Binding-site contacts:
Ligand atom C11 contacts residue PHE75 of chain 1.D at 3.3 Å (hydrophobic).
Ligand atom O1B contacts residue SER274 of chain 1.C at 2.9 Å (h-bond).
Ligand atom C5 contacts residue ASN272 of chain 1.C at 4.1 Å.
Ligand atom O1A contacts residue ASN272 of chain 1.C at 3.6 Å (h-bond).
Ligand atom C10 contacts residue PHE75 of chain 1.D at 4.1 Å (hydrophobic).
Ligand atom C10 contacts residue GLN278 of chain 1.C at 4.0 Å.
Ligand atom C1 contacts residue LYS68 of chain 1.C at 3.6 Å.
Ligand atom O9 contacts residue GLN278 of chain 1.C at 3.9 Å.
Ligand atom N5 contacts residue ASN272 of chain 1.C at 3.2 Å (h-bond).
Ligand atom O9 contacts residue LEU67 of chain 1.C at 3.4 Å.
Ligand atom C11 contacts residue ASN272 of chain 1.C at 3.6 Å.
Ligand atom C11 contacts residue PHE270 of chain 1.C at 3.8 Å (hydrophobic).
Ligand atom C10 contacts residue ASN272 of chain 1.C at 3.9 Å.
Ligand atom C11 contacts residue GLN278 of chain 1.C at 3.5 Å.
Ligand atom C7 contacts residue GLN278 of chain 1.C at 3.8 Å.
Ligand atom O1A contacts residue THR276 of chain 1.C at 2.3 Å (h-bond).
Ligand atom O7 contacts residue LEU62 of chain 1.C at 4.0 Å.
Ligand atom C9 contacts residue GLN278 of chain 1.C at 3.1 Å.
Ligand atom N5 contacts residue GLN278 of chain 1.C at 3.7 Å.
Ligand atom C11 contacts residue HIS138 of chain 1.B at 3.1 Å.
Ligand atom C11 contacts residue SER274 of chain 1.C at 4.1 Å.
Ligand atom O1B contacts residue THR276 of chain 1.C at 3.5 Å (h-bond).
Ligand atom O1A contacts residue LYS68 of chain 1.C at 2.8 Å.
Ligand atom C11 contacts residue THR276 of chain 1.C at 3.3 Å.
Ligand atom O8 contacts residue GLN278 of chain 1.C at 3.4 Å (h-bond).
Ligand atom C9 contacts residue LEU67 of chain 1.C at 4.1 Å (hydrophobic).
Ligand atom C8 contacts residue GLN278 of chain 1.C at 3.6 Å.
Ligand atom C6 contacts residue ASN272 of chain 1.C at 3.7 Å.
Ligand atom O8 contacts residue THR276 of chain 1.C at 3.6 Å.
Ligand atom C1 contacts residue SER274 of chain 1.C at 4.1 Å.
Ligand atom O9 contacts residue LYS68 of chain 1.C at 2.9 Å (salt-bridge).
Ligand atom C6 contacts residue LYS68 of chain 1.C at 4.2 Å.
Ligand atom C11 contacts residue PHE65 of chain 1.C at 3.4 Å (hydrophobic).
Ligand atom C1 contacts residue THR276 of chain 1.C at 3.2 Å.
Ligand atom C1 contacts residue ASN272 of chain 1.C at 4.1 Å.
Ligand atom O10 contacts residue PHE75 of chain 1.D at 3.8 Å.
Ligand atom O8 contacts residue LYS68 of chain 1.C at 3.4 Å.
Ligand atom O8 contacts residue ASN272 of chain 1.C at 3.4 Å (h-bond).
Ligand atom O1B contacts residue LYS68 of chain 1.C at 3.9 Å.
Ligand atom C9 contacts residue LYS68 of chain 1.C at 3.8 Å.

Sequence of chain 1.C:
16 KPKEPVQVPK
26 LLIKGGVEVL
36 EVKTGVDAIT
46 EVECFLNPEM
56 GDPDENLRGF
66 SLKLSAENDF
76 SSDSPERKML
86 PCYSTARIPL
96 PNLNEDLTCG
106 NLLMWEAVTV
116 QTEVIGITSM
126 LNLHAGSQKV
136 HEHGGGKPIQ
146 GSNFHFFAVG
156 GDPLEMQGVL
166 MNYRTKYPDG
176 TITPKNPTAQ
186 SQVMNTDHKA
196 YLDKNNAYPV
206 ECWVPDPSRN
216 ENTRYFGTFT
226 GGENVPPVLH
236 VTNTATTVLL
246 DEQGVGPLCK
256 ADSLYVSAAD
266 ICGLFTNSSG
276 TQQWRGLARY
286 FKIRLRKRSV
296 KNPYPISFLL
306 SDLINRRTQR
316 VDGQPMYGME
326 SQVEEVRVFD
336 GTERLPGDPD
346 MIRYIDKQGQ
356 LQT

Sequence of chain 1.D:
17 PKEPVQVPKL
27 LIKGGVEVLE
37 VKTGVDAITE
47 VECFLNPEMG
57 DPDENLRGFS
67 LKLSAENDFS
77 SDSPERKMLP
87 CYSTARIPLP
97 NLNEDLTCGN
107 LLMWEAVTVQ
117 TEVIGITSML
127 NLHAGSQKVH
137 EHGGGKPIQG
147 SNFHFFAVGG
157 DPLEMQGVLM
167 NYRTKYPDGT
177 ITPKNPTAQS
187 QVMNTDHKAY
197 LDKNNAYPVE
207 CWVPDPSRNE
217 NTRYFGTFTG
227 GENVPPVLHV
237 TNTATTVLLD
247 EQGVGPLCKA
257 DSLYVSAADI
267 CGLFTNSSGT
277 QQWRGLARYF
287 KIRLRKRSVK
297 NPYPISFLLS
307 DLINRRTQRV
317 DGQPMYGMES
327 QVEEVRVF

The protein below binds the small molecule below.
Small molecule (SMILES): CC(=O)N[C@H]1[C@H]([C@H](O)[C@H](O)CO)O[C@@](O[C@H](CO)[C@@H](O)[C@@H]2O[C@@H](C(=O)O)C[C@H](O)[C@H]2NC(C)=O)(C(=O)O)C[C@@H]1O

Sequence of chain 1.B:
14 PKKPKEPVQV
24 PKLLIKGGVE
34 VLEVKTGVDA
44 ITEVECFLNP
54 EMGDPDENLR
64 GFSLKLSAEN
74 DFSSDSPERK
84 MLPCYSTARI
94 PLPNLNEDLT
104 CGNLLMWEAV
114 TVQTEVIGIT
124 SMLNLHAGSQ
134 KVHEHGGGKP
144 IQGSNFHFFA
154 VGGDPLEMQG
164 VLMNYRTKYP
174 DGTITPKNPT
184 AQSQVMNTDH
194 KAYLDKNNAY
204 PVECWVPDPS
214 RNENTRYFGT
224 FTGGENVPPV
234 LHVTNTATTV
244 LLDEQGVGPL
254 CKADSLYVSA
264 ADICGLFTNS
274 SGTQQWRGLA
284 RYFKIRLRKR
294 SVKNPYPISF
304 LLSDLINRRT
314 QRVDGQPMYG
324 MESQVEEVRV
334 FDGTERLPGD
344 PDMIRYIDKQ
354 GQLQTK